This small molecule binds to this protein.
Small molecule (SMILES): CC[C@H](C)[C@H](NC(=O)[C@H](CCC(N)=O)NC(=O)[C@@H]1CCCN1)C(=O)N[C@H](C(=O)N[C@@H](CC(N)=O)C(=O)N[C@@H](CCCN=C(N)N)C(=O)N1CCC[C@H]1C=O)[C@@H](C)CC

Sequence of chain 2.A:
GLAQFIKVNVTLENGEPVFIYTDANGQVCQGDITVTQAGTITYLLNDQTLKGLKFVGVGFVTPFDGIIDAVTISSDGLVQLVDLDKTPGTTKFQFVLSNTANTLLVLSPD

Binding-site contacts:
Ligand atom N contacts residue VAL43 of chain 2.A at 2.8 Å (h-bond).
Ligand atom N contacts residue THR100 of chain 2.A at 2.9 Å (h-bond).
Ligand atom CD1 contacts residue ILE49 of chain 2.A at 3.4 Å (hydrophobic).
Ligand atom CG contacts residue ASP92 of chain 2.A at 3.3 Å.
Ligand atom O contacts residue THR44 of chain 2.A at 3.0 Å.
Ligand atom O contacts residue GLY98 of chain 2.A at 3.2 Å (h-bond).
Ligand atom CB contacts residue LYS95 of chain 2.A at 3.4 Å.
Ligand atom O contacts residue THR100 of chain 2.A at 3.0 Å (h-bond).
Ligand atom CG contacts residue THR96 of chain 2.A at 3.3 Å.
Ligand atom N contacts residue GLY98 of chain 2.A at 2.7 Å (h-bond).
Ligand atom CB contacts residue THR96 of chain 2.A at 3.0 Å.
Ligand atom O contacts residue PHE102 of chain 2.A at 2.9 Å (h-bond).
Ligand atom O contacts residue ILE41 of chain 2.A at 3.5 Å (h-bond).
Ligand atom NE contacts residue THR42 of chain 2.A at 3.5 Å.
Ligand atom CA contacts residue THR100 of chain 2.A at 3.3 Å.
Ligand atom O contacts residue THR42 of chain 2.A at 3.4 Å.
Ligand atom CG contacts residue VAL43 of chain 2.A at 3.5 Å (hydrophobic).
Ligand atom CB contacts residue ASP40 of chain 2.A at 3.4 Å.
Ligand atom CG1 contacts residue PHE102 of chain 2.A at 3.4 Å (hydrophobic).
Ligand atom N contacts residue PHE102 of chain 2.A at 3.0 Å (h-bond).
Ligand atom OD1 contacts residue VAL43 of chain 2.A at 2.5 Å.
Ligand atom ND2 contacts residue ILE75 of chain 2.A at 3.1 Å (h-bond).
Ligand atom O contacts residue VAL43 of chain 2.A at 2.7 Å (h-bond).
Ligand atom OD1 contacts residue ASP92 of chain 2.A at 3.1 Å (salt-bridge).
Ligand atom O contacts residue LYS101 of chain 2.A at 3.4 Å.
Ligand atom O contacts residue ASP40 of chain 2.A at 3.3 Å.
Ligand atom CA contacts residue VAL43 of chain 2.A at 3.5 Å (hydrophobic).
Ligand atom CD1 contacts residue PHE102 of chain 2.A at 3.5 Å (hydrophobic).
Ligand atom O contacts residue VAL43 of chain 2.A at 3.4 Å (h-bond).
Ligand atom ND2 contacts residue THR96 of chain 2.A at 2.8 Å (h-bond).
Ligand atom CD1 contacts residue THR42 of chain 2.A at 3.4 Å.
Ligand atom N contacts residue ILE41 of chain 2.A at 3.1 Å (h-bond).
Ligand atom O contacts residue THR99 of chain 2.A at 3.2 Å.
Ligand atom N contacts residue ASP40 of chain 2.A at 3.2 Å (salt-bridge).
Ligand atom CA contacts residue GLY98 of chain 2.A at 3.5 Å.
Ligand atom CG contacts residue LYS95 of chain 2.A at 3.2 Å.
Ligand atom ND2 contacts residue ASP92 of chain 2.A at 2.9 Å (salt-bridge).
Ligand atom CA contacts residue ILE41 of chain 2.A at 3.4 Å (hydrophobic).
Ligand atom CA contacts residue LYS95 of chain 2.A at 3.5 Å.
Ligand atom N contacts residue LYS95 of chain 2.A at 3.4 Å (salt-bridge).